Sequence of chain 1.A:
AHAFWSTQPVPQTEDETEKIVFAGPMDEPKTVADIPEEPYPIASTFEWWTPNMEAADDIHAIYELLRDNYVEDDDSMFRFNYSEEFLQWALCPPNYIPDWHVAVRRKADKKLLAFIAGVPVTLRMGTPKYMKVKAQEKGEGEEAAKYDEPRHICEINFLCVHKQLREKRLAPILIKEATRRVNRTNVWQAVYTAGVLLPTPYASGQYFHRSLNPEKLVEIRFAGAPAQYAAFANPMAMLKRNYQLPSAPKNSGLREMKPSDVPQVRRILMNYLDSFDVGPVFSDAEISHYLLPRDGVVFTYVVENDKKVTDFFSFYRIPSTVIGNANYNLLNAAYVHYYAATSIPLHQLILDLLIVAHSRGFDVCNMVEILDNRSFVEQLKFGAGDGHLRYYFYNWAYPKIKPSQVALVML

Binding-site contacts:
Ligand atom C7 contacts residue SER320 of chain 1.A at 3.7 Å.
Ligand atom C4 contacts residue ASN366 of chain 1.A at 3.5 Å.
Ligand atom C6 contacts residue ASN366 of chain 1.A at 3.6 Å.
Ligand atom C6 contacts residue LEU331 of chain 1.A at 3.6 Å (hydrophobic).
Ligand atom C25 contacts residue THR193 of chain 1.A at 3.5 Å.
Ligand atom C28 contacts residue PHE80 of chain 1.A at 3.6 Å (hydrophobic).
Ligand atom C24 contacts residue TYR70 of chain 1.A at 3.7 Å (hydrophobic).
Ligand atom C17 contacts residue GLY387 of chain 1.A at 3.6 Å.
Ligand atom N1 contacts residue PHE78 of chain 1.A at 3.5 Å.
Ligand atom C1 contacts residue HIS209 of chain 1.A at 3.4 Å.
Ligand atom C25 contacts residue ASN157 of chain 1.A at 3.2 Å.
Ligand atom C28 contacts residue PHE78 of chain 1.A at 3.5 Å (hydrophobic).
Ligand atom C3 contacts residue PHE78 of chain 1.A at 3.4 Å (hydrophobic).
Ligand atom O2 contacts residue ASN366 of chain 1.A at 3.2 Å (h-bond).
Ligand atom C17 contacts residue ASP386 of chain 1.A at 3.7 Å.
Ligand atom O1 contacts residue ASP386 of chain 1.A at 3.2 Å (salt-bridge).
Ligand atom C27 contacts residue TYR207 of chain 1.A at 3.3 Å (hydrophobic).
Ligand atom N2 contacts residue SER320 of chain 1.A at 3.8 Å.
Ligand atom C19 contacts residue GLY195 of chain 1.A at 3.7 Å.
Ligand atom C14 contacts residue TYR207 of chain 1.A at 3.8 Å (hydrophobic).
Ligand atom N2 contacts residue PHE78 of chain 1.A at 3.6 Å.
Ligand atom C25 contacts residue LEU411 of chain 1.A at 3.0 Å (hydrophobic).
Ligand atom C13 contacts residue TYR207 of chain 1.A at 3.8 Å (hydrophobic).
Ligand atom C24 contacts residue ASN157 of chain 1.A at 3.8 Å.
Ligand atom N1 contacts residue PHE80 of chain 1.A at 3.6 Å.
Ligand atom N1 contacts residue SER320 of chain 1.A at 2.6 Å (h-bond).
Ligand atom N2 contacts residue PHE80 of chain 1.A at 3.7 Å.
Ligand atom O1 contacts residue GLY387 of chain 1.A at 3.1 Å (h-bond).
Ligand atom C28 contacts residue VAL71 of chain 1.A at 3.6 Å (hydrophobic).
Ligand atom C20 contacts residue TYR207 of chain 1.A at 3.5 Å (hydrophobic).
Ligand atom O2 contacts residue TYR207 of chain 1.A at 3.5 Å.
Ligand atom C3 contacts residue ARG221 of chain 1.A at 3.7 Å.
Ligand atom O1 contacts residue GLY385 of chain 1.A at 3.4 Å.
Ligand atom C18 contacts residue VAL71 of chain 1.A at 3.5 Å (hydrophobic).
Ligand atom C5 contacts residue ASN366 of chain 1.A at 3.4 Å.
Ligand atom C25 contacts residue MET410 of chain 1.A at 3.8 Å (hydrophobic).
Ligand atom C3 contacts residue LEU331 of chain 1.A at 3.8 Å (hydrophobic).
Ligand atom N4 contacts residue THR193 of chain 1.A at 3.8 Å.
Ligand atom N4 contacts residue LEU411 of chain 1.A at 3.7 Å.
Ligand atom C8 contacts residue SER320 of chain 1.A at 3.5 Å.

A small-molecule ligand and the protein it binds are described below.
Small molecule (SMILES): CC(C)Cc1ccc2nn(C)cc2c1NS(=O)(=O)c1ccc(CCCCC2CCN(C)CC2)cc1